Sequence of chain 1.B:
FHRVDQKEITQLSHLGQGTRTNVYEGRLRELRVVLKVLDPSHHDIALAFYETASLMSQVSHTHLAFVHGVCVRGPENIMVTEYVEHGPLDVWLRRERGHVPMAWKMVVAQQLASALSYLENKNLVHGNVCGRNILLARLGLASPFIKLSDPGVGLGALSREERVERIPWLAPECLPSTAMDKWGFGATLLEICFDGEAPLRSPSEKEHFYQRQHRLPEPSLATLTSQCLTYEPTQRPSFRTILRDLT

This protein binds this small molecule.
Small molecule (SMILES): CNc1cc(Nc2cc(C)cc(C)c2)nn2c(C(N)=O)cnc12

Binding-site contacts:
Ligand atom N20 contacts residue TYR118 of chain 1.B at 3.5 Å.
Ligand atom C14 contacts residue LEU24 of chain 1.B at 3.8 Å (hydrophobic).
Ligand atom N22 contacts residue LEU170 of chain 1.B at 3.9 Å.
Ligand atom C21 contacts residue TYR118 of chain 1.B at 3.6 Å (hydrophobic).
Ligand atom C1 contacts residue VAL69 of chain 1.B at 3.9 Å (hydrophobic).
Ligand atom C21 contacts residue VAL119 of chain 1.B at 3.2 Å (hydrophobic).
Ligand atom O23 contacts residue LEU170 of chain 1.B at 3.4 Å.
Ligand atom C13 contacts residue LEU24 of chain 1.B at 3.5 Å (hydrophobic).
Ligand atom C11 contacts residue LYS71 of chain 1.B at 3.9 Å.
Ligand atom N10 contacts residue PRO123 of chain 1.B at 3.5 Å.
Ligand atom N3 contacts residue PRO123 of chain 1.B at 3.8 Å.
Ligand atom C13 contacts residue PRO123 of chain 1.B at 3.7 Å (hydrophobic).
Ligand atom O23 contacts residue LYS71 of chain 1.B at 3.0 Å (salt-bridge).
Ligand atom C19 contacts residue VAL126 of chain 1.B at 3.8 Å (hydrophobic).
Ligand atom C8 contacts residue VAL69 of chain 1.B at 3.6 Å (hydrophobic).
Ligand atom C5 contacts residue GLY122 of chain 1.B at 3.6 Å.
Ligand atom C4 contacts residue PRO123 of chain 1.B at 3.6 Å (hydrophobic).
Ligand atom C11 contacts residue LEU170 of chain 1.B at 3.6 Å (hydrophobic).
Ligand atom C15 contacts residue GLY25 of chain 1.B at 3.7 Å.
Ligand atom C18 contacts residue GLY25 of chain 1.B at 3.8 Å.
Ligand atom C12 contacts residue LEU24 of chain 1.B at 3.7 Å (hydrophobic).
Ligand atom C12 contacts residue PRO123 of chain 1.B at 3.6 Å (hydrophobic).
Ligand atom C6 contacts residue VAL119 of chain 1.B at 3.8 Å (hydrophobic).
Ligand atom C15 contacts residue ARG167 of chain 1.B at 3.7 Å.
Ligand atom C5 contacts residue LEU24 of chain 1.B at 3.8 Å (hydrophobic).
Ligand atom C8 contacts residue LEU170 of chain 1.B at 3.8 Å (hydrophobic).
Ligand atom N7 contacts residue TYR118 of chain 1.B at 3.8 Å.
Ligand atom C16 contacts residue GLY25 of chain 1.B at 3.8 Å.
Ligand atom C9 contacts residue LEU170 of chain 1.B at 3.8 Å (hydrophobic).
Ligand atom C8 contacts residue GLU117 of chain 1.B at 3.4 Å.
Ligand atom N7 contacts residue VAL69 of chain 1.B at 3.6 Å.
Ligand atom N20 contacts residue VAL119 of chain 1.B at 2.7 Å (h-bond).
Ligand atom N7 contacts residue VAL119 of chain 1.B at 3.1 Å (h-bond).
Ligand atom C21 contacts residue GLU120 of chain 1.B at 3.7 Å.
Ligand atom O23 contacts residue VAL69 of chain 1.B at 3.8 Å.
Ligand atom C6 contacts residue GLY122 of chain 1.B at 3.6 Å.
Ligand atom N10 contacts residue LEU24 of chain 1.B at 3.7 Å.
Ligand atom C19 contacts residue ARG167 of chain 1.B at 3.7 Å.
Ligand atom C4 contacts residue LEU24 of chain 1.B at 3.8 Å (hydrophobic).
Ligand atom C18 contacts residue VAL32 of chain 1.B at 3.8 Å (hydrophobic).